Sequence of chain 1.B:
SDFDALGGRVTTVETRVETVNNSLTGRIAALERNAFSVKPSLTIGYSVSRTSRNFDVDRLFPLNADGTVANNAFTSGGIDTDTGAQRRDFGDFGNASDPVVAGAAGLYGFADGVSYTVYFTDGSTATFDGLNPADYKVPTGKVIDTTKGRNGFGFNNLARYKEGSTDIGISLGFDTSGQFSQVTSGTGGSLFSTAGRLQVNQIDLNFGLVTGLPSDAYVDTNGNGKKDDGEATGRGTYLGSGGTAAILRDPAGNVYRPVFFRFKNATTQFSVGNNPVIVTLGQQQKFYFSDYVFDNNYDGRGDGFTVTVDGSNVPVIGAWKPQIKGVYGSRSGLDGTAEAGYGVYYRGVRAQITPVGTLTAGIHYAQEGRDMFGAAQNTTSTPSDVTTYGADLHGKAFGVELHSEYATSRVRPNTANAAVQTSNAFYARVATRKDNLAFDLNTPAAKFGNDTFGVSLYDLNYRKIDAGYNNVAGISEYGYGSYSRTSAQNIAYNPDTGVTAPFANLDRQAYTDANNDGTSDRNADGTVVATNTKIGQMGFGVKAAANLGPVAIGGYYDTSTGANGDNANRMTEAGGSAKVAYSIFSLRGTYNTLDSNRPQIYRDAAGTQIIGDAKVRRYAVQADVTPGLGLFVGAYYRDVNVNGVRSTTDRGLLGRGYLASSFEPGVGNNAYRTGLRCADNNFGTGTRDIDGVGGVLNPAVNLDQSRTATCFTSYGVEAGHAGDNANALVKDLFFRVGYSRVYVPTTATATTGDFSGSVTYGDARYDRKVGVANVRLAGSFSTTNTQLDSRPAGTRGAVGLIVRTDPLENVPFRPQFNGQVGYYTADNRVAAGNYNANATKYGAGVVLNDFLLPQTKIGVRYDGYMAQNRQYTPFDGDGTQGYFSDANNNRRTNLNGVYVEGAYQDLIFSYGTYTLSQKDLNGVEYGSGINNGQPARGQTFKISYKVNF

Sequence of chain 1.C:
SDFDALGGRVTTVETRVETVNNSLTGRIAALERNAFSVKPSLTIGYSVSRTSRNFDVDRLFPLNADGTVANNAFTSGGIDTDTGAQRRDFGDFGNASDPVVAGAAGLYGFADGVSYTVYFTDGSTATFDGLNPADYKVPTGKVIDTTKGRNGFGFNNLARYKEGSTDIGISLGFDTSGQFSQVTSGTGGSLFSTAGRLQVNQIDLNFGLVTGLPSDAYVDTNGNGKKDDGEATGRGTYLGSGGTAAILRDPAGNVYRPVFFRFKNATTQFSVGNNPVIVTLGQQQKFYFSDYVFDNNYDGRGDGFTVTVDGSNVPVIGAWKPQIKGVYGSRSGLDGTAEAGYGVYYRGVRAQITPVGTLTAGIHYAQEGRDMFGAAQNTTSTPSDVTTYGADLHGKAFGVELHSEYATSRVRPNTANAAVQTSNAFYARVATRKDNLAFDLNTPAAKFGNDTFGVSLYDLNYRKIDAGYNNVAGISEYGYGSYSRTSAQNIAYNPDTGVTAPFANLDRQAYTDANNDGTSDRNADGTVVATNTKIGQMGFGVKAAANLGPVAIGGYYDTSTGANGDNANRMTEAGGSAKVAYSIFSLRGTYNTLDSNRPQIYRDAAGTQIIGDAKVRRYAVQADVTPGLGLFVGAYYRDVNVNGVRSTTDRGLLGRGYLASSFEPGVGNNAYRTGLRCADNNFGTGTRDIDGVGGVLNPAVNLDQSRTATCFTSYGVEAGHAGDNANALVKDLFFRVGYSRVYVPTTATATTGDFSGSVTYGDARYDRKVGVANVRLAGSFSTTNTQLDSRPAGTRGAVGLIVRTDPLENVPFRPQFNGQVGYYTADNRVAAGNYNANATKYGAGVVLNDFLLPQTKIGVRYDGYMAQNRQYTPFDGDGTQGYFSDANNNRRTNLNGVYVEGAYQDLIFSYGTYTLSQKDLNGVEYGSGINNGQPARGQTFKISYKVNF

Binding-site contacts:
Ligand atom C11 contacts residue PRO494 of chain 1.C at 4.1 Å (hydrophobic).
Ligand atom C13 contacts residue VAL532 of chain 1.C at 4.1 Å (hydrophobic).
Ligand atom C35 contacts residue SER622 of chain 1.C at 4.0 Å.
Ligand atom O3 contacts residue PHE644 of chain 1.C at 3.9 Å.
Ligand atom C28 contacts residue GLY580 of chain 1.C at 4.1 Å.
Ligand atom C35 contacts residue ALA609 of chain 1.C at 3.6 Å (hydrophobic).
Ligand atom C37 contacts residue PRO540 of chain 1.C at 4.1 Å (hydrophobic).
Ligand atom C35 contacts residue TYR624 of chain 1.C at 3.2 Å (hydrophobic).
Ligand atom C22 contacts residue ILE571 of chain 1.C at 3.8 Å (hydrophobic).
Ligand atom C23 contacts residue ALA569 of chain 1.C at 3.6 Å (hydrophobic).
Ligand atom C32 contacts residue ASP610 of chain 1.C at 4.0 Å.
Ligand atom C9 contacts residue LEU1071 of chain 1.B at 3.3 Å (hydrophobic).
Ligand atom C32 contacts residue ALA609 of chain 1.C at 4.0 Å (hydrophobic).
Ligand atom C10 contacts residue LEU1071 of chain 1.B at 4.1 Å (hydrophobic).
Ligand atom C28 contacts residue ALA579 of chain 1.C at 3.5 Å (hydrophobic).
Ligand atom C24 contacts residue ALA579 of chain 1.C at 4.1 Å (hydrophobic).
Ligand atom C29 contacts residue ALA609 of chain 1.C at 3.8 Å (hydrophobic).
Ligand atom C26 contacts residue GLY580 of chain 1.C at 4.1 Å.
Ligand atom C25 contacts residue ILE581 of chain 1.C at 4.0 Å (hydrophobic).
Ligand atom C31 contacts residue ALA609 of chain 1.C at 3.1 Å (hydrophobic).
Ligand atom C32 contacts residue SER622 of chain 1.C at 3.8 Å.
Ligand atom C12 contacts residue VAL532 of chain 1.C at 4.1 Å (hydrophobic).
Ligand atom C17 contacts residue ILE542 of chain 1.C at 3.6 Å (hydrophobic).
Ligand atom C10 contacts residue PRO494 of chain 1.C at 4.1 Å (hydrophobic).
Ligand atom C30 contacts residue ASP610 of chain 1.C at 4.0 Å.
Ligand atom C31 contacts residue ASP610 of chain 1.C at 3.4 Å.
Ligand atom C26 contacts residue ALA579 of chain 1.C at 3.8 Å (hydrophobic).
Ligand atom C33 contacts residue SER622 of chain 1.C at 3.6 Å.
Ligand atom C30 contacts residue ALA609 of chain 1.C at 4.0 Å (hydrophobic).
Ligand atom O3 contacts residue SER622 of chain 1.C at 2.4 Å (h-bond).
Ligand atom C37 contacts residue GLY529 of chain 1.C at 3.7 Å.
Ligand atom O1 contacts residue VAL532 of chain 1.C at 4.0 Å.
Ligand atom C16 contacts residue PRO540 of chain 1.C at 4.0 Å (hydrophobic).
Ligand atom C18 contacts residue PRO540 of chain 1.C at 3.4 Å (hydrophobic).
Ligand atom C27 contacts residue ILE581 of chain 1.C at 3.8 Å (hydrophobic).
Ligand atom C22 contacts residue GLN570 of chain 1.C at 4.1 Å.
Ligand atom C32 contacts residue LEU611 of chain 1.C at 3.8 Å (hydrophobic).
Ligand atom C14 contacts residue VAL532 of chain 1.C at 3.9 Å (hydrophobic).
Ligand atom C37 contacts residue VAL527 of chain 1.C at 4.0 Å (hydrophobic).
Ligand atom C7 contacts residue VAL532 of chain 1.C at 4.0 Å (hydrophobic).

Sequence of chain 1.D:
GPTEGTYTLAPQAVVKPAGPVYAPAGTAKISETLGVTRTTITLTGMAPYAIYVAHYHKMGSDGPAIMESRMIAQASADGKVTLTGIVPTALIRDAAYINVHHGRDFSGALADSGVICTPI

This protein binds this small molecule.
Small molecule (SMILES): C[C@@H](CCC[C@@H](C)CCCC[C@@H](C)CCC[C@H](C)CC[C@@H]1[C@@H](C)C(O)C[C@H](O)C1(C)C)CCC[C@H](C)CCCC(C)(C)O